Sequence of chain 1.B:
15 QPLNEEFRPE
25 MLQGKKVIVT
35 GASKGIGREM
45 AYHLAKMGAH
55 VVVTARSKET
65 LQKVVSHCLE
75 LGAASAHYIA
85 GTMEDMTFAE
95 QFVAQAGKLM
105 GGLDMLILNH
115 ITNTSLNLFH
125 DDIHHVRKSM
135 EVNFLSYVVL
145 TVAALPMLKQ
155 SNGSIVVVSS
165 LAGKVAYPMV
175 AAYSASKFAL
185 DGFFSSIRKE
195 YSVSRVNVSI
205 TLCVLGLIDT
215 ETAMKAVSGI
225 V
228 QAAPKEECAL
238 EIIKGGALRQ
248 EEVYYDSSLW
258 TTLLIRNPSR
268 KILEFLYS

This protein binds this small molecule.
Small molecule (SMILES): C[C@](O)(c1ccc(C(=O)N(C2CCC(c3cccnc3)CC2)C2CC2)cc1)C(F)(F)F

Binding-site contacts:
Ligand atom C31 contacts residue LEU120 of chain 1.B at 3.9 Å (hydrophobic).
Ligand atom C21 contacts residue ALA220 of chain 1.B at 3.7 Å (hydrophobic).
Ligand atom C17 contacts residue VAL174 of chain 1.B at 3.7 Å (hydrophobic).
Ligand atom C14 contacts residue LEU209 of chain 1.B at 3.5 Å (hydrophobic).
Ligand atom F24 contacts residue THR118 of chain 1.B at 3.0 Å.
Ligand atom C9 contacts residue TYR177 of chain 1.B at 4.0 Å (hydrophobic).
Ligand atom O11 contacts residue ALA166 of chain 1.B at 4.0 Å.
Ligand atom O22 contacts residue THR216 of chain 1.B at 3.4 Å.
Ligand atom O11 contacts residue SER164 of chain 1.B at 3.2 Å.
Ligand atom C17 contacts residue TYR171 of chain 1.B at 3.8 Å (hydrophobic).
Ligand atom C7 contacts residue TYR177 of chain 1.B at 3.4 Å (hydrophobic).
Ligand atom C27 contacts residue TYR171 of chain 1.B at 3.8 Å (hydrophobic).
Ligand atom C13 contacts residue TYR171 of chain 1.B at 3.8 Å (hydrophobic).
Ligand atom C30 contacts residue MET173 of chain 1.B at 3.9 Å (hydrophobic).
Ligand atom F24 contacts residue SER119 of chain 1.B at 3.8 Å.
Ligand atom C1 contacts residue ILE115 of chain 1.B at 3.9 Å (hydrophobic).
Ligand atom C5 contacts residue NAP1 of chain 1.G at 3.5 Å.
Ligand atom C13 contacts residue LEU165 of chain 1.B at 3.8 Å (hydrophobic).
Ligand atom C6 contacts residue TYR177 of chain 1.B at 4.1 Å (hydrophobic).
Ligand atom C21 contacts residue THR118 of chain 1.B at 4.1 Å.
Ligand atom C13 contacts residue ALA166 of chain 1.B at 4.0 Å (hydrophobic).
Ligand atom C14 contacts residue LEU165 of chain 1.B at 3.8 Å (hydrophobic).
Ligand atom O22 contacts residue ALA217 of chain 1.B at 3.5 Å.
Ligand atom F23 contacts residue LEU120 of chain 1.B at 3.6 Å.
Ligand atom F25 contacts residue LEU120 of chain 1.B at 3.3 Å.
Ligand atom C16 contacts residue VAL174 of chain 1.B at 3.9 Å (hydrophobic).
Ligand atom C14 contacts residue ALA166 of chain 1.B at 4.0 Å (hydrophobic).
Ligand atom C9 contacts residue NAP1 of chain 1.G at 3.9 Å.
Ligand atom C30 contacts residue PRO172 of chain 1.B at 3.9 Å (hydrophobic).
Ligand atom C14 contacts residue NAP1 of chain 1.G at 4.0 Å.
Ligand atom C14 contacts residue SER164 of chain 1.B at 3.9 Å.
Ligand atom C6 contacts residue NAP1 of chain 1.G at 4.1 Å.
Ligand atom F25 contacts residue SER119 of chain 1.B at 3.9 Å.
Ligand atom C18 contacts residue TYR171 of chain 1.B at 3.8 Å (hydrophobic).
Ligand atom O11 contacts residue TYR177 of chain 1.B at 3.4 Å.
Ligand atom F23 contacts residue ALA220 of chain 1.B at 2.8 Å.
Ligand atom F24 contacts residue ALA220 of chain 1.B at 3.5 Å.
Ligand atom C31 contacts residue PRO172 of chain 1.B at 3.9 Å (hydrophobic).
Ligand atom O11 contacts residue NAP1 of chain 1.G at 3.3 Å.
Ligand atom C4 contacts residue NAP1 of chain 1.G at 3.9 Å.

Sequence of chain 1.A:
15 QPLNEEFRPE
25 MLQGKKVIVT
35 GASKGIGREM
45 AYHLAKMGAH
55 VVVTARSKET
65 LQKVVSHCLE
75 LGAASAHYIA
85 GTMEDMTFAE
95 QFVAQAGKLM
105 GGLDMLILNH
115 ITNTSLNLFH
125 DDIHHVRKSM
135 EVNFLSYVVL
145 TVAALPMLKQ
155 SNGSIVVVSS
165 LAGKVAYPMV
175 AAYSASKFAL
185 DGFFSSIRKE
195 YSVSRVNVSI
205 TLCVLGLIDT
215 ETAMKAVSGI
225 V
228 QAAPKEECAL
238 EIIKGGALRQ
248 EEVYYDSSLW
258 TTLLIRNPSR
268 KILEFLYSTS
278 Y